Sequence of chain 1.D:
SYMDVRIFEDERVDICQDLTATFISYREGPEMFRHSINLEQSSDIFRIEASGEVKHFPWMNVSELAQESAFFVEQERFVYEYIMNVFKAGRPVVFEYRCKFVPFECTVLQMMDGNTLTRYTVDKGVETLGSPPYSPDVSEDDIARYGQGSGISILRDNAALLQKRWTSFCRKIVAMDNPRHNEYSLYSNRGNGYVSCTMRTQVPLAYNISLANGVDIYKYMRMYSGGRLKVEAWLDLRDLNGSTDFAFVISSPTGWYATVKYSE

Binding-site contacts:
Ligand atom O5 contacts residue SER65 of chain 1.D at 3.5 Å.
Ligand atom C2 contacts residue ASN63 of chain 1.D at 2.2 Å.
Ligand atom C3 contacts residue ASN63 of chain 1.D at 3.2 Å.
Ligand atom N2 contacts residue ASN63 of chain 1.D at 3.4 Å (h-bond).
Ligand atom C5 contacts residue ASN63 of chain 1.D at 3.4 Å.
Ligand atom C7 contacts residue ASN63 of chain 1.D at 4.0 Å.
Ligand atom C5 contacts residue SER65 of chain 1.D at 4.0 Å.
Ligand atom O3 contacts residue GLU66 of chain 1.D at 3.7 Å.
Ligand atom C4 contacts residue ASN63 of chain 1.D at 3.9 Å.
Ligand atom C1 contacts residue ASN63 of chain 1.D at 1.4 Å.
Ligand atom C6 contacts residue SER65 of chain 1.D at 3.7 Å.
Ligand atom O6 contacts residue SER65 of chain 1.D at 2.5 Å.
Ligand atom O7 contacts residue ASN63 of chain 1.D at 4.0 Å.
Ligand atom O3 contacts residue ASN63 of chain 1.D at 3.1 Å (h-bond).
Ligand atom O5 contacts residue GLU66 of chain 1.D at 4.3 Å.
Ligand atom C1 contacts residue SER65 of chain 1.D at 4.0 Å.
Ligand atom O5 contacts residue ASN63 of chain 1.D at 2.2 Å (h-bond).

The small molecule below binds the protein below.
Small molecule (SMILES): CC(=O)N[C@@H]1[C@@H](O)[C@H](O)[C@@H](CO)O[C@H]1O